Binding-site contacts:
Ligand atom O6 contacts residue DC6 of chain 1.K at 2.9 Å (h-bond).
Ligand atom N3 contacts residue DG3 of chain 1.K at 2.9 Å (h-bond).
Ligand atom N6 contacts residue DA4 of chain 1.K at 3.4 Å (h-bond).
Ligand atom O3' contacts residue ARG132 of chain 1.D at 3.0 Å (salt-bridge).
Ligand atom C2 contacts residue DG7 of chain 1.K at 3.2 Å.
Ligand atom N1 contacts residue DG7 of chain 1.K at 3.5 Å (h-bond).
Ligand atom C2 contacts residue DG7 of chain 1.K at 3.2 Å.
Ligand atom O4 contacts residue DA4 of chain 1.K at 3.2 Å (h-bond).
Ligand atom N1 contacts residue DT5 of chain 1.K at 2.7 Å (h-bond).
Ligand atom N1 contacts residue DC6 of chain 1.K at 2.8 Å (h-bond).
Ligand atom N2 contacts residue DC6 of chain 1.K at 2.8 Å (h-bond).
Ligand atom N1 contacts residue DC8 of chain 1.K at 2.9 Å (h-bond).
Ligand atom C6 contacts residue DC8 of chain 1.K at 3.4 Å.
Ligand atom N4 contacts residue DG3 of chain 1.K at 2.9 Å (h-bond).
Ligand atom C1' contacts residue ARG96 of chain 1.D at 3.3 Å.
Ligand atom N4 contacts residue DG7 of chain 1.K at 3.3 Å (h-bond).
Ligand atom O3' contacts residue GLY95 of chain 1.D at 3.3 Å (h-bond).
Ligand atom C2 contacts residue DC6 of chain 1.K at 3.2 Å.
Ligand atom O2 contacts residue DC8 of chain 1.K at 3.4 Å (h-bond).
Ligand atom O6 contacts residue DC8 of chain 1.K at 2.7 Å (h-bond).
Ligand atom O2 contacts residue DA4 of chain 1.K at 3.5 Å (h-bond).
Ligand atom N6 contacts residue DT5 of chain 1.K at 2.9 Å (h-bond).
Ligand atom N3 contacts residue DA4 of chain 1.K at 3.0 Å (h-bond).
Ligand atom O2 contacts residue DG3 of chain 1.K at 2.7 Å (h-bond).
Ligand atom C4 contacts residue DG7 of chain 1.K at 3.2 Å.
Ligand atom N9 contacts residue DG7 of chain 1.K at 3.5 Å (h-bond).
Ligand atom O3' contacts residue VAL93 of chain 1.D at 3.5 Å.
Ligand atom N3 contacts residue DG7 of chain 1.K at 2.9 Å (h-bond).
Ligand atom OP1 contacts residue GLY95 of chain 1.D at 2.9 Å (h-bond).
Ligand atom N2 contacts residue DG3 of chain 1.K at 3.3 Å (h-bond).
Ligand atom C2 contacts residue DT5 of chain 1.K at 3.4 Å.
Ligand atom O2 contacts residue DG7 of chain 1.K at 2.7 Å (h-bond).
Ligand atom N2 contacts residue DG7 of chain 1.K at 3.3 Å.
Ligand atom O4' contacts residue ARG96 of chain 1.D at 3.0 Å (salt-bridge).
Ligand atom N3 contacts residue DG7 of chain 1.K at 3.4 Å.
Ligand atom C5' contacts residue ILE128 of chain 1.D at 3.4 Å (hydrophobic).
Ligand atom N2 contacts residue DC8 of chain 1.K at 3.2 Å (h-bond).
Ligand atom C6 contacts residue DG7 of chain 1.K at 3.4 Å.
Ligand atom O2 contacts residue ARG96 of chain 1.D at 3.2 Å (salt-bridge).
Ligand atom C2 contacts residue DG3 of chain 1.K at 3.4 Å.

Sequence of chain 1.D:
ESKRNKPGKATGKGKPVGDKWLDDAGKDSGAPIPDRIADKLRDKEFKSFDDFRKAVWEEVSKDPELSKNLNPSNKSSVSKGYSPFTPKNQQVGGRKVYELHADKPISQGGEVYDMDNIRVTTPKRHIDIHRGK

This protein binds this small molecule.
Small molecule (SMILES): Cc1cn([C@H]2C[C@H](O[P](=O)(O)OC[C@H]3O[C@@H](n4ccc(N)nc4=O)C[C@@H]3O[P](=O)(O)OC[C@H]3O[C@@H](n4cnc5c(=O)nc(N)[nH]c54)C[C@@H]3O[P](=O)(O)OC[C@H]3O[C@@H](n4ccc(N)nc4=O)C[C@@H]3O)[C@@H](CO[P](=O)(O)O[C@H]3C[C@H](n4cnc5c(N)ncnc54)O[C@@H]3CO[P](=O)(O)O[C@H]3C[C@H](n4cnc5c(=O)nc(N)[nH]c54)O[C@@H]3CO[P](=O)(O)O[C@H]3C[C@H](n4ccc(N)nc4=O)O[C@@H]3CO[P](=O)(O)O[C@H]3C[C@H](n4cnc5c(=O)nc(N)[nH]c54)O[C@@H]3CO)O2)c(=O)[nH]c1=O